Binding-site contacts:
Ligand atom N contacts residue ACE1 of chain 1.O at 1.3 Å.
Ligand atom NE2 contacts residue MET391 of chain 1.B at 3.2 Å (h-bond).
Ligand atom C contacts residue ACE1 of chain 1.O at 3.0 Å.
Ligand atom CD2 contacts residue PRO257 of chain 1.B at 3.6 Å (hydrophobic).
Ligand atom OE1 contacts residue VAL393 of chain 1.B at 3.5 Å.
Ligand atom C contacts residue ARG181 of chain 1.B at 3.4 Å.
Ligand atom CB contacts residue ARG181 of chain 1.B at 3.3 Å.
Ligand atom CB contacts residue NH21 of chain 1.P at 3.2 Å.
Ligand atom C contacts residue ARG181 of chain 1.B at 3.3 Å.
Ligand atom OE2 contacts residue ACE1 of chain 1.O at 3.6 Å.
Ligand atom O contacts residue PHE182 of chain 1.B at 3.4 Å.
Ligand atom CE1 contacts residue ARG181 of chain 1.B at 3.6 Å.
Ligand atom CA contacts residue ACE1 of chain 1.O at 2.4 Å.
Ligand atom N contacts residue NH21 of chain 1.P at 2.9 Å (h-bond).
Ligand atom CB contacts residue MET391 of chain 1.B at 3.6 Å (hydrophobic).
Ligand atom N contacts residue PRO392 of chain 1.B at 3.6 Å.
Ligand atom CE2 contacts residue LEU262 of chain 1.B at 3.2 Å (hydrophobic).
Ligand atom N contacts residue ARG181 of chain 1.B at 2.5 Å (salt-bridge).
Ligand atom O contacts residue ARG181 of chain 1.B at 3.1 Å (salt-bridge).
Ligand atom CD2 contacts residue MET391 of chain 1.B at 3.6 Å (hydrophobic).
Ligand atom O contacts residue MET391 of chain 1.B at 3.5 Å.
Ligand atom N contacts residue ACE1 of chain 1.O at 3.2 Å (h-bond).
Ligand atom CB contacts residue ACE1 of chain 1.O at 3.7 Å.
Ligand atom O contacts residue NH21 of chain 1.P at 2.3 Å (h-bond).
Ligand atom CE1 contacts residue THR179 of chain 1.B at 3.0 Å.
Ligand atom CA contacts residue NH21 of chain 1.P at 2.5 Å.
Ligand atom CA contacts residue ARG181 of chain 1.B at 3.6 Å.
Ligand atom NE2 contacts residue PRO392 of chain 1.B at 3.2 Å (h-bond).
Ligand atom C contacts residue MET391 of chain 1.B at 3.5 Å (hydrophobic).
Ligand atom O contacts residue MET391 of chain 1.B at 3.3 Å.
Ligand atom OG contacts residue ARG181 of chain 1.B at 3.5 Å (salt-bridge).
Ligand atom CZ contacts residue THR179 of chain 1.B at 3.1 Å.
Ligand atom C contacts residue NH21 of chain 1.P at 1.4 Å.
Ligand atom CD2 contacts residue PRO360 of chain 1.B at 3.6 Å (hydrophobic).
Ligand atom CG contacts residue PHE182 of chain 1.B at 3.7 Å (hydrophobic).
Ligand atom CA contacts residue ARG181 of chain 1.B at 3.1 Å.
Ligand atom O contacts residue ACE1 of chain 1.O at 3.6 Å.
Ligand atom O contacts residue ARG181 of chain 1.B at 2.7 Å (salt-bridge).
Ligand atom CB contacts residue ARG181 of chain 1.B at 3.6 Å.
Ligand atom CD2 contacts residue LEU262 of chain 1.B at 3.2 Å (hydrophobic).

Sequence of chain 1.B:
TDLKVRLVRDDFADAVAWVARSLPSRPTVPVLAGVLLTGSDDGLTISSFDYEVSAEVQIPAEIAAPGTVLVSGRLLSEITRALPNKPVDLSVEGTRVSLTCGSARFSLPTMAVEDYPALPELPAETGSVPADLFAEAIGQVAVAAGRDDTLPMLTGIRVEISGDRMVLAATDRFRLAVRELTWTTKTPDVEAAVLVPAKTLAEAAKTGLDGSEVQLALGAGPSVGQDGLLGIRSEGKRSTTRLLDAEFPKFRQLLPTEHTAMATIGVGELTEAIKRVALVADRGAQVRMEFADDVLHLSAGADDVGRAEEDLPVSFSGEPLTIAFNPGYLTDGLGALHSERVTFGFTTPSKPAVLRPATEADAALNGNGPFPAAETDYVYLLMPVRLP

The protein below binds the small molecule below.
Small molecule (SMILES): CC(C)C[C@H](NC(=O)[C@H](CO)NC(=O)[C@H](CCC(=O)O)NC(=O)[C@@H](N)CCC(N)=O)C(=O)N[C@@H](Cc1ccccc1)C(=O)N[C@@H](C)C=O